Sequence of chain 1.A:
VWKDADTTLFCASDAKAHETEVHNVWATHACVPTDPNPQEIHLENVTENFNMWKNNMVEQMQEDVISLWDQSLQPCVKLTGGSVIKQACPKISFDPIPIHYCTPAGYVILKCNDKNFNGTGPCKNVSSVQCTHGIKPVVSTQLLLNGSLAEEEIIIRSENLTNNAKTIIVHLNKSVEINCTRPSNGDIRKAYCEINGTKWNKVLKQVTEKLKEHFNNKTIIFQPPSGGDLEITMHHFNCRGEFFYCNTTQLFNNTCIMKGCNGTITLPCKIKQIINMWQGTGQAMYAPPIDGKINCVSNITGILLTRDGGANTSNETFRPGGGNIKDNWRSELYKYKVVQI

Binding-site contacts:
Ligand atom O4 contacts residue ARG246 of chain 1.A at 3.3 Å (salt-bridge).
Ligand atom C1 contacts residue ASN146 of chain 1.A at 1.4 Å.
Ligand atom C2 contacts residue VAL307 of chain 1.A at 4.1 Å (hydrophobic).
Ligand atom C5 contacts residue VAL307 of chain 1.A at 3.4 Å (hydrophobic).
Ligand atom O7 contacts residue PRO96 of chain 1.A at 3.7 Å.
Ligand atom O6 contacts residue LYS136 of chain 1.A at 3.2 Å (salt-bridge).
Ligand atom C8 contacts residue SER308 of chain 1.A at 3.6 Å.
Ligand atom C2 contacts residue ASN146 of chain 1.A at 2.5 Å.
Ligand atom C4 contacts residue ASP95 of chain 1.A at 4.1 Å.
Ligand atom O3 contacts residue ARG246 of chain 1.A at 3.7 Å.
Ligand atom C3 contacts residue CYS306 of chain 1.A at 4.3 Å (hydrophobic).
Ligand atom O5 contacts residue VAL307 of chain 1.A at 4.1 Å.
Ligand atom C6 contacts residue PEG1 of chain 1.O at 4.0 Å.
Ligand atom C1 contacts residue VAL307 of chain 1.A at 3.8 Å (hydrophobic).
Ligand atom C5 contacts residue PEG1 of chain 1.O at 4.2 Å.
Ligand atom C3 contacts residue VAL307 of chain 1.A at 3.4 Å (hydrophobic).
Ligand atom C4 contacts residue VAL307 of chain 1.A at 3.7 Å (hydrophobic).
Ligand atom C3 contacts residue SER308 of chain 1.A at 4.0 Å.
Ligand atom O3 contacts residue CYS306 of chain 1.A at 3.3 Å (h-bond).
Ligand atom C8 contacts residue LEU145 of chain 1.A at 3.9 Å (hydrophobic).
Ligand atom O4 contacts residue VAL307 of chain 1.A at 3.8 Å.
Ligand atom C8 contacts residue ASN244 of chain 1.A at 4.1 Å.
Ligand atom C1 contacts residue SER308 of chain 1.A at 4.0 Å.
Ligand atom C8 contacts residue VAL138 of chain 1.A at 4.0 Å (hydrophobic).
Ligand atom O5 contacts residue LYS136 of chain 1.A at 3.6 Å (salt-bridge).
Ligand atom O3 contacts residue ASP95 of chain 1.A at 4.1 Å.
Ligand atom C6 contacts residue LYS136 of chain 1.A at 4.2 Å.
Ligand atom O7 contacts residue VAL138 of chain 1.A at 4.4 Å.
Ligand atom C7 contacts residue SER308 of chain 1.A at 3.8 Å.
Ligand atom O5 contacts residue ASN146 of chain 1.A at 2.3 Å (h-bond).
Ligand atom C5 contacts residue ASN146 of chain 1.A at 3.6 Å.
Ligand atom O7 contacts residue ASN146 of chain 1.A at 4.0 Å.
Ligand atom C2 contacts residue SER308 of chain 1.A at 3.8 Å.
Ligand atom C4 contacts residue ASN146 of chain 1.A at 4.2 Å.
Ligand atom C4 contacts residue ARG246 of chain 1.A at 4.2 Å.
Ligand atom C3 contacts residue ASN146 of chain 1.A at 3.8 Å.
Ligand atom N2 contacts residue ASN146 of chain 1.A at 3.0 Å (h-bond).
Ligand atom C7 contacts residue ASN146 of chain 1.A at 3.7 Å.
Ligand atom N2 contacts residue SER308 of chain 1.A at 2.9 Å (h-bond).
Ligand atom O5 contacts residue PEG1 of chain 1.O at 3.8 Å.

The small molecule below binds the protein below.
Small molecule (SMILES): CC(=O)N[C@@H]1[C@@H](O)[C@H](O)[C@@H](CO)O[C@H]1O